Binding-site contacts:
Ligand atom C6 contacts residue THR48 of chain 39.F at 4.4 Å.
Ligand atom C3 contacts residue NAG1 of chain 39.Z at 3.3 Å.
Ligand atom O6 contacts residue ASN75 of chain 39.E at 3.8 Å.
Ligand atom C6 contacts residue NAG1 of chain 39.Z at 3.4 Å.
Ligand atom C6 contacts residue CYS45 of chain 39.F at 4.4 Å (hydrophobic).
Ligand atom C7 contacts residue ASN75 of chain 39.E at 2.8 Å.
Ligand atom C2 contacts residue NAG1 of chain 39.Z at 4.1 Å.
Ligand atom O6 contacts residue THR48 of chain 39.F at 4.0 Å.
Ligand atom C5 contacts residue NAG1 of chain 39.Z at 3.7 Å.
Ligand atom C2 contacts residue ASN75 of chain 39.E at 2.6 Å.
Ligand atom O5 contacts residue ASN75 of chain 39.E at 2.1 Å (h-bond).
Ligand atom C5 contacts residue ASN75 of chain 39.E at 3.2 Å.
Ligand atom O3 contacts residue NAG1 of chain 39.Z at 2.4 Å (h-bond).
Ligand atom C3 contacts residue ASN75 of chain 39.E at 3.5 Å.
Ligand atom O5 contacts residue THR48 of chain 39.F at 4.0 Å.
Ligand atom C8 contacts residue ASN75 of chain 39.E at 3.0 Å.
Ligand atom O7 contacts residue ASN75 of chain 39.E at 3.2 Å (h-bond).
Ligand atom O6 contacts residue GLU46 of chain 39.F at 3.8 Å.
Ligand atom C8 contacts residue MET126 of chain 39.E at 3.7 Å (hydrophobic).
Ligand atom C8 contacts residue PHE98 of chain 39.E at 3.6 Å (hydrophobic).
Ligand atom C4 contacts residue NAG1 of chain 39.Z at 2.9 Å.
Ligand atom O6 contacts residue NAG1 of chain 39.Z at 4.1 Å.
Ligand atom C1 contacts residue ASN75 of chain 39.E at 1.3 Å.
Ligand atom C6 contacts residue ASN75 of chain 39.E at 3.8 Å.
Ligand atom O6 contacts residue CYS45 of chain 39.F at 3.4 Å (h-bond).
Ligand atom O4 contacts residue NAG1 of chain 39.Z at 1.6 Å.
Ligand atom N2 contacts residue ASN75 of chain 39.E at 3.0 Å (h-bond).
Ligand atom C4 contacts residue ASN75 of chain 39.E at 4.0 Å.
Ligand atom O7 contacts residue MET126 of chain 39.E at 3.1 Å.
Ligand atom C7 contacts residue MET126 of chain 39.E at 3.8 Å (hydrophobic).

Sequence of chain 39.E:
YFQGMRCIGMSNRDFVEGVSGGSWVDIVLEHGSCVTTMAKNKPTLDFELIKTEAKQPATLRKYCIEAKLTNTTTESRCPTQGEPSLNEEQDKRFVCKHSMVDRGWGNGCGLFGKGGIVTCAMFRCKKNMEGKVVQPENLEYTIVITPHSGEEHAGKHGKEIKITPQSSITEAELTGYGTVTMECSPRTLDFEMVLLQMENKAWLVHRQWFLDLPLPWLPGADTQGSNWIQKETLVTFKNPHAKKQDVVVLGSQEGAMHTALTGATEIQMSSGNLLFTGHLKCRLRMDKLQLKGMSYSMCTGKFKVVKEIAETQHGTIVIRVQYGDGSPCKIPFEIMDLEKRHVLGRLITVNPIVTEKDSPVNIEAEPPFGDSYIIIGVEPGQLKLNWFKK

Sequence of chain 39.F:
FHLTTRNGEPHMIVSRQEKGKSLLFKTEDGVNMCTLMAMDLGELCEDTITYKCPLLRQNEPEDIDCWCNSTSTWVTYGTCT

A protein and the small-molecule ligand that binds it are described below.
Small molecule (SMILES): CC(=O)N[C@@H]1[C@@H](O)[C@H](O)[C@@H](CO)O[C@H]1O